Binding-site contacts:
Ligand atom C8 contacts residue PHE338 of chain 1.A at 3.7 Å (hydrophobic).
Ligand atom C1 contacts residue ASN343 of chain 1.A at 1.5 Å.
Ligand atom C8 contacts residue LEU368 of chain 1.A at 3.7 Å (hydrophobic).
Ligand atom C3 contacts residue ASN343 of chain 1.A at 3.8 Å.
Ligand atom C8 contacts residue PHE342 of chain 1.A at 3.8 Å (hydrophobic).
Ligand atom C4 contacts residue ASN343 of chain 1.A at 4.3 Å.
Ligand atom O7 contacts residue GLY339 of chain 1.A at 3.8 Å.
Ligand atom N2 contacts residue ASN343 of chain 1.A at 2.9 Å (h-bond).
Ligand atom C8 contacts residue GLY339 of chain 1.A at 4.0 Å.
Ligand atom C5 contacts residue ASN343 of chain 1.A at 3.7 Å.
Ligand atom C2 contacts residue ASN343 of chain 1.A at 2.5 Å.
Ligand atom O7 contacts residue ASN343 of chain 1.A at 3.8 Å.
Ligand atom O5 contacts residue ASN343 of chain 1.A at 2.4 Å (h-bond).
Ligand atom C7 contacts residue GLY339 of chain 1.A at 4.1 Å.
Ligand atom C7 contacts residue ASN343 of chain 1.A at 3.6 Å.

Sequence of chain 1.A:
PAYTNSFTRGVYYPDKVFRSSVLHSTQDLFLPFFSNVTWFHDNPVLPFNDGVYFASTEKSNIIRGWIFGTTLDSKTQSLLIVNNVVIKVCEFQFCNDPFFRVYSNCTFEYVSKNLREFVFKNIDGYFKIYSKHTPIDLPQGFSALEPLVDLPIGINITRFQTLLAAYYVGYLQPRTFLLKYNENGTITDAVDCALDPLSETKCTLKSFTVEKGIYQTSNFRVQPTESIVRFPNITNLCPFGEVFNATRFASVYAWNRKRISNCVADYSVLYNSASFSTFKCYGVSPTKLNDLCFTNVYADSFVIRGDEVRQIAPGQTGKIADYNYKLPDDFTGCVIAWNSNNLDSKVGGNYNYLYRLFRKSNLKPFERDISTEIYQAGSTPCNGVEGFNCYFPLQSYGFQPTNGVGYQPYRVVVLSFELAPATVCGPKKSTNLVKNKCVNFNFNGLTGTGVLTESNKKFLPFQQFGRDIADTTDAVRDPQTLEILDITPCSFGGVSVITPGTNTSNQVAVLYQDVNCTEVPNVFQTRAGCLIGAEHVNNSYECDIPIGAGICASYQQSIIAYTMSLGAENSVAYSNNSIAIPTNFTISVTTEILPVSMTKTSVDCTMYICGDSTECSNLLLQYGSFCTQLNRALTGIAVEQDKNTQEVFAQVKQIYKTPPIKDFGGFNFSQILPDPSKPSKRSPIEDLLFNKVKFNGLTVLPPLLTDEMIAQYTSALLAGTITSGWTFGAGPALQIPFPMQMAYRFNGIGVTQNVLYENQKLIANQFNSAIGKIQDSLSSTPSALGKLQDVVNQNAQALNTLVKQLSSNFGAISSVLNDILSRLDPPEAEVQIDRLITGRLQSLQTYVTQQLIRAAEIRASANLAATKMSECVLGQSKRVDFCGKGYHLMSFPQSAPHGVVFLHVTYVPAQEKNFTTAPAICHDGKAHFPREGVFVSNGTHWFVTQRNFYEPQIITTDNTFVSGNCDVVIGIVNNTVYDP

This protein binds this small molecule.
Small molecule (SMILES): CC(=O)N[C@@H]1[C@@H](O)[C@H](O)[C@@H](CO)O[C@H]1O